Binding-site contacts:
Ligand atom C3 contacts residue CYS48 of chain 1.D at 3.9 Å (hydrophobic).
Ligand atom C7 contacts residue THR61 of chain 1.D at 3.7 Å.
Ligand atom C3 contacts residue ARG52 of chain 1.D at 3.8 Å.
Ligand atom C7 contacts residue ILE60 of chain 1.D at 3.2 Å (hydrophobic).
Ligand atom C5 contacts residue ARG52 of chain 1.D at 3.9 Å.
Ligand atom C2 contacts residue ARG52 of chain 1.D at 3.9 Å.
Ligand atom N1 contacts residue TYR62 of chain 1.D at 4.3 Å.
Ligand atom N1 contacts residue ARG52 of chain 1.D at 4.0 Å.
Ligand atom C5 contacts residue TYR62 of chain 1.D at 3.8 Å (hydrophobic).
Ligand atom C4 contacts residue ARG52 of chain 1.D at 4.0 Å.
Ligand atom C4 contacts residue CYS48 of chain 1.D at 3.1 Å (hydrophobic).
Ligand atom C1 contacts residue ARG52 of chain 1.D at 4.1 Å.
Ligand atom C6 contacts residue CYS48 of chain 1.D at 3.9 Å (hydrophobic).
Ligand atom C7 contacts residue ARG52 of chain 1.D at 3.0 Å.
Ligand atom C7 contacts residue CYS48 of chain 1.D at 3.4 Å (hydrophobic).
Ligand atom S1 contacts residue LEU49 of chain 1.D at 3.2 Å (h-bond).
Ligand atom C6 contacts residue TYR62 of chain 1.D at 3.2 Å (hydrophobic).
Ligand atom C4 contacts residue LEU49 of chain 1.D at 3.5 Å (hydrophobic).
Ligand atom S1 contacts residue TYR45 of chain 1.D at 4.3 Å.
Ligand atom C5 contacts residue CYS48 of chain 1.D at 3.9 Å (hydrophobic).
Ligand atom S1 contacts residue SER44 of chain 1.D at 4.5 Å.
Ligand atom O1 contacts residue TYR62 of chain 1.D at 4.0 Å.
Ligand atom C7 contacts residue TYR62 of chain 1.D at 3.0 Å (hydrophobic).
Ligand atom C8 contacts residue ARG52 of chain 1.D at 3.7 Å.
Ligand atom S1 contacts residue CYS48 of chain 1.D at 2.0 Å (h-bond).

Sequence of chain 1.D:
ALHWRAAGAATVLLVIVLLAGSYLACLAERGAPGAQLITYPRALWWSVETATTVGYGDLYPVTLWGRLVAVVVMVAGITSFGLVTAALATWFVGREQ

A protein and the small-molecule ligand that binds it are described below.
Small molecule (SMILES): CC1(C)C=C(CSS(C)(=O)=O)C(C)(C)N1[O]